Binding-site contacts:
Ligand atom C3 contacts residue ASN301 of chain 1.M at 3.9 Å.
Ligand atom N2 contacts residue HIS299 of chain 1.M at 3.0 Å (h-bond).
Ligand atom C7 contacts residue ASN265 of chain 1.M at 4.5 Å.
Ligand atom O5 contacts residue SER381 of chain 1.M at 4.4 Å.
Ligand atom C1 contacts residue ASN301 of chain 1.M at 1.5 Å.
Ligand atom O7 contacts residue ASN301 of chain 1.M at 3.7 Å.
Ligand atom O7 contacts residue ASN265 of chain 1.M at 4.4 Å.
Ligand atom C7 contacts residue ASN301 of chain 1.M at 3.4 Å.
Ligand atom C3 contacts residue HIS299 of chain 1.M at 3.9 Å.
Ligand atom N2 contacts residue ASN301 of chain 1.M at 2.9 Å (h-bond).
Ligand atom C8 contacts residue ARG412 of chain 1.M at 3.4 Å.
Ligand atom O5 contacts residue THR383 of chain 1.M at 4.4 Å.
Ligand atom C8 contacts residue HIS299 of chain 1.M at 3.9 Å.
Ligand atom C8 contacts residue THR267 of chain 1.M at 3.5 Å.
Ligand atom O3 contacts residue HIS299 of chain 1.M at 4.4 Å.
Ligand atom C5 contacts residue ASN301 of chain 1.M at 3.8 Å.
Ligand atom C2 contacts residue ASN301 of chain 1.M at 2.5 Å.
Ligand atom C1 contacts residue THR383 of chain 1.M at 4.5 Å.
Ligand atom C8 contacts residue ASN265 of chain 1.M at 3.6 Å.
Ligand atom C8 contacts residue CYS266 of chain 1.M at 4.5 Å (hydrophobic).
Ligand atom C8 contacts residue ASN301 of chain 1.M at 4.5 Å.
Ligand atom O6 contacts residue THR383 of chain 1.M at 4.4 Å.
Ligand atom C7 contacts residue ARG412 of chain 1.M at 3.6 Å.
Ligand atom C2 contacts residue HIS299 of chain 1.M at 3.9 Å.
Ligand atom C4 contacts residue ASN301 of chain 1.M at 4.3 Å.
Ligand atom O5 contacts residue ASN301 of chain 1.M at 2.4 Å (h-bond).
Ligand atom C7 contacts residue HIS299 of chain 1.M at 3.9 Å.
Ligand atom C1 contacts residue HIS299 of chain 1.M at 4.1 Å.
Ligand atom O7 contacts residue ARG412 of chain 1.M at 3.1 Å (salt-bridge).

This protein binds this small molecule.
Small molecule (SMILES): CC(=O)N[C@H]1[C@H](O[C@H]2[C@H](O)[C@@H](NC(C)=O)CO[C@@H]2CO)O[C@H](CO)[C@@H](O)[C@@H]1O

Sequence of chain 1.M:
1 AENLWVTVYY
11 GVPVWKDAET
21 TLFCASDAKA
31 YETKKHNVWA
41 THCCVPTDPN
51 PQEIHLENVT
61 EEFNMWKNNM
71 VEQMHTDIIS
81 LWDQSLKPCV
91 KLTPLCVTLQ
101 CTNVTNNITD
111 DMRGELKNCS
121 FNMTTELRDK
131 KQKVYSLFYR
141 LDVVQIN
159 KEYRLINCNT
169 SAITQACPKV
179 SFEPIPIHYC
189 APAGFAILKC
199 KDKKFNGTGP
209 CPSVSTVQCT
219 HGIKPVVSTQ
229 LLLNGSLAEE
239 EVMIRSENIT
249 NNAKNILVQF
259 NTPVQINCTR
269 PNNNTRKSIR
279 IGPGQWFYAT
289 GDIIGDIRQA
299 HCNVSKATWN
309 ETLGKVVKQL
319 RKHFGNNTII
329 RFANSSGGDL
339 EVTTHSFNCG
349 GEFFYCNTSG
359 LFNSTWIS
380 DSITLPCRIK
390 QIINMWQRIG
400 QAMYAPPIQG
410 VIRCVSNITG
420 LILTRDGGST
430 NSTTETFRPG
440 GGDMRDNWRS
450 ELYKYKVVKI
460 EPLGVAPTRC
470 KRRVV